Sequence of chain 1.A:
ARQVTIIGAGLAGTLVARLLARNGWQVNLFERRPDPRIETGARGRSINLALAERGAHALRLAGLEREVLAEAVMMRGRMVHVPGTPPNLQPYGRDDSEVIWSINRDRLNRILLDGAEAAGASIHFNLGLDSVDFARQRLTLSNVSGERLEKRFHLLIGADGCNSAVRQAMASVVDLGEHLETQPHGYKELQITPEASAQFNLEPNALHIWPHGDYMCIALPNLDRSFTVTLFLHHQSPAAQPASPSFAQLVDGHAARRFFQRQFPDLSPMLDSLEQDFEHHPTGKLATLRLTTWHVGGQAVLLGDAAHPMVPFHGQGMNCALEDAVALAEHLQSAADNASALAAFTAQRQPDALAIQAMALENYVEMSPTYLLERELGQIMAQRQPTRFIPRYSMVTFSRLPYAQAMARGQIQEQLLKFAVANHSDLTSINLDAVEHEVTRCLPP

The small molecule below binds the protein below.
Small molecule (SMILES): O=C(O)c1ccc(-c2cccc(Cl)c2Cl)o1

Binding-site contacts:
Ligand atom C14 contacts residue ILE223 of chain 1.A at 3.8 Å (hydrophobic).
Ligand atom C07 contacts residue LEU212 of chain 1.A at 4.1 Å (hydrophobic).
Ligand atom C05 contacts residue ARG83 of chain 1.A at 3.8 Å.
Ligand atom C12 contacts residue ILE223 of chain 1.A at 3.5 Å (hydrophobic).
Ligand atom C11 contacts residue FAD1 of chain 1.C at 3.5 Å.
Ligand atom C06 contacts residue LEU212 of chain 1.A at 4.0 Å (hydrophobic).
Ligand atom O03 contacts residue TYR403 of chain 1.A at 2.4 Å (h-bond).
Ligand atom C12 contacts residue PRO317 of chain 1.A at 3.1 Å (hydrophobic).
Ligand atom C14 contacts residue PRO317 of chain 1.A at 3.7 Å (hydrophobic).
Ligand atom C02 contacts residue TYR97 of chain 1.A at 3.3 Å (hydrophobic).
Ligand atom O03 contacts residue ILE105 of chain 1.A at 3.5 Å.
Ligand atom C09 contacts residue FAD1 of chain 1.C at 4.0 Å.
Ligand atom CL1 contacts residue ILE223 of chain 1.A at 3.8 Å.
Ligand atom O01 contacts residue TYR403 of chain 1.A at 3.2 Å (h-bond).
Ligand atom C10 contacts residue FAD1 of chain 1.C at 3.0 Å.
Ligand atom CL1 contacts residue PHE237 of chain 1.A at 3.2 Å.
Ligand atom C05 contacts residue LEU212 of chain 1.A at 3.9 Å (hydrophobic).
Ligand atom C10 contacts residue GLY320 of chain 1.A at 3.5 Å.
Ligand atom CL2 contacts residue ILE223 of chain 1.A at 3.9 Å.
Ligand atom CL1 contacts residue PHE318 of chain 1.A at 4.0 Å.
Ligand atom C06 contacts residue MET372 of chain 1.A at 3.5 Å (hydrophobic).
Ligand atom O03 contacts residue TYR97 of chain 1.A at 3.5 Å (h-bond).
Ligand atom CL2 contacts residue MET372 of chain 1.A at 3.7 Å.
Ligand atom C11 contacts residue PRO317 of chain 1.A at 3.2 Å (hydrophobic).
Ligand atom C02 contacts residue TYR403 of chain 1.A at 3.1 Å (hydrophobic).
Ligand atom C02 contacts residue ARG83 of chain 1.A at 3.5 Å.
Ligand atom O01 contacts residue TYR97 of chain 1.A at 2.8 Å (h-bond).
Ligand atom O01 contacts residue ARG83 of chain 1.A at 2.8 Å (salt-bridge).
Ligand atom C04 contacts residue LEU212 of chain 1.A at 3.8 Å (hydrophobic).
Ligand atom C02 contacts residue LEU212 of chain 1.A at 4.0 Å (hydrophobic).
Ligand atom CL2 contacts residue MET221 of chain 1.A at 3.7 Å.
Ligand atom CL2 contacts residue PHE318 of chain 1.A at 3.8 Å.
Ligand atom O03 contacts residue LEU212 of chain 1.A at 4.1 Å.
Ligand atom C05 contacts residue MET372 of chain 1.A at 3.4 Å (hydrophobic).
Ligand atom C04 contacts residue ARG83 of chain 1.A at 4.1 Å.
Ligand atom O16 contacts residue LEU212 of chain 1.A at 3.6 Å.
Ligand atom C09 contacts residue GLY320 of chain 1.A at 3.7 Å.
Ligand atom C11 contacts residue ILE223 of chain 1.A at 3.8 Å (hydrophobic).
Ligand atom C10 contacts residue PRO317 of chain 1.A at 3.9 Å (hydrophobic).
Ligand atom CL1 contacts residue PRO317 of chain 1.A at 3.3 Å.